Binding-site contacts:
Ligand atom N2 contacts residue GLY48 of chain 1.A at 3.0 Å (h-bond).
Ligand atom CA4 contacts residue ASP29 of chain 1.B at 3.5 Å.
Ligand atom CG5 contacts residue ASP29 of chain 1.B at 3.5 Å.
Ligand atom CW contacts residue ASP25 of chain 1.B at 3.5 Å.
Ligand atom O contacts residue VAL82 of chain 1.B at 3.6 Å.
Ligand atom CB contacts residue ASP29 of chain 1.A at 3.3 Å.
Ligand atom O4 contacts residue ASP29 of chain 1.B at 3.0 Å (salt-bridge).
Ligand atom O1 contacts residue ASP29 of chain 1.A at 2.9 Å (salt-bridge).
Ligand atom O4 contacts residue GLY27 of chain 1.B at 3.4 Å (h-bond).
Ligand atom NH2 contacts residue ASP29 of chain 1.B at 3.4 Å (salt-bridge).
Ligand atom O5 contacts residue GLY48 of chain 1.B at 2.9 Å (h-bond).
Ligand atom O4 contacts residue ALA28 of chain 1.B at 3.6 Å.
Ligand atom O1 contacts residue ALA28 of chain 1.A at 3.5 Å.
Ligand atom CA3 contacts residue GLY48 of chain 1.B at 3.3 Å.
Ligand atom N4 contacts residue GLY27 of chain 1.B at 3.0 Å (h-bond).
Ligand atom N1 contacts residue GLY48 of chain 1.A at 3.0 Å (h-bond).
Ligand atom NH2 contacts residue ARG8 of chain 1.A at 3.1 Å.
Ligand atom NE5 contacts residue ASP29 of chain 1.B at 2.8 Å (salt-bridge).
Ligand atom CH3 contacts residue GLY48 of chain 1.A at 3.5 Å.
Ligand atom CG2 contacts residue ASP29 of chain 1.A at 3.4 Å.
Ligand atom CZ1 contacts residue ARG8 of chain 1.A at 3.2 Å.
Ligand atom NH1 contacts residue ARG8 of chain 1.A at 2.7 Å (salt-bridge).
Ligand atom N3 contacts residue GLY27 of chain 1.A at 2.9 Å (h-bond).
Ligand atom O1 contacts residue GLY27 of chain 1.A at 3.5 Å (h-bond).
Ligand atom OA contacts residue ASP25 of chain 1.A at 2.6 Å (salt-bridge).
Ligand atom CB2 contacts residue ASP25 of chain 1.B at 3.3 Å.
Ligand atom O3 contacts residue GLY49 of chain 1.B at 3.3 Å.
Ligand atom CJ contacts residue GLY27 of chain 1.B at 3.5 Å.
Ligand atom CZ contacts residue ASP25 of chain 1.A at 3.3 Å.
Ligand atom OB contacts residue ASP25 of chain 1.B at 2.7 Å (salt-bridge).
Ligand atom O5 contacts residue ILE47 of chain 1.B at 3.5 Å.
Ligand atom OE1 contacts residue ASP30 of chain 1.B at 2.9 Å (salt-bridge).
Ligand atom NE2 contacts residue ILE47 of chain 1.B at 3.5 Å.
Ligand atom OE1 contacts residue ASP29 of chain 1.B at 3.1 Å (salt-bridge).
Ligand atom CD4 contacts residue ASP29 of chain 1.B at 3.6 Å.
Ligand atom NE2 contacts residue ASP30 of chain 1.B at 2.8 Å (salt-bridge).
Ligand atom CB2 contacts residue GLY27 of chain 1.A at 3.4 Å.
Ligand atom O2 contacts residue GLY49 of chain 1.A at 3.5 Å.
Ligand atom OA contacts residue ASP25 of chain 1.B at 2.7 Å (salt-bridge).
Ligand atom N5 contacts residue GLY48 of chain 1.B at 2.9 Å (h-bond).

A protein and the small-molecule ligand that binds it are described below.
Small molecule (SMILES): [H]/N=C(\N)NCCC[C@H](NC(=O)[C@H](CCC(N)=O)NC(=O)[C@H](CCCC)CC(O)(O)[C@H](CCCC)NC(=O)[C@@H](NC(=O)[C@@H](NC(C)=O)[C@@H](C)O)[C@@H](C)CC)C(N)=O

Sequence of chain 1.A:
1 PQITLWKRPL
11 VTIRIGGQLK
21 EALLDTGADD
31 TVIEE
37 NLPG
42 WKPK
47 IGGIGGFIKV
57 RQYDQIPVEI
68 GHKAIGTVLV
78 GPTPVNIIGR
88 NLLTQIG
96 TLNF

Sequence of chain 1.B:
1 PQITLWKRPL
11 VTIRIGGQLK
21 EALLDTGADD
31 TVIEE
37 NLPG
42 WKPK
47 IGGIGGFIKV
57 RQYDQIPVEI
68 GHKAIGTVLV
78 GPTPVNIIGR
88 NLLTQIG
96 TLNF